The small molecule below binds the protein below.
Small molecule (SMILES): Cc1cc(N)nc(C[C@@H]2CNC[C@@H]2NCCNCCc2cccc(F)c2)c1

Sequence of chain 1.B:
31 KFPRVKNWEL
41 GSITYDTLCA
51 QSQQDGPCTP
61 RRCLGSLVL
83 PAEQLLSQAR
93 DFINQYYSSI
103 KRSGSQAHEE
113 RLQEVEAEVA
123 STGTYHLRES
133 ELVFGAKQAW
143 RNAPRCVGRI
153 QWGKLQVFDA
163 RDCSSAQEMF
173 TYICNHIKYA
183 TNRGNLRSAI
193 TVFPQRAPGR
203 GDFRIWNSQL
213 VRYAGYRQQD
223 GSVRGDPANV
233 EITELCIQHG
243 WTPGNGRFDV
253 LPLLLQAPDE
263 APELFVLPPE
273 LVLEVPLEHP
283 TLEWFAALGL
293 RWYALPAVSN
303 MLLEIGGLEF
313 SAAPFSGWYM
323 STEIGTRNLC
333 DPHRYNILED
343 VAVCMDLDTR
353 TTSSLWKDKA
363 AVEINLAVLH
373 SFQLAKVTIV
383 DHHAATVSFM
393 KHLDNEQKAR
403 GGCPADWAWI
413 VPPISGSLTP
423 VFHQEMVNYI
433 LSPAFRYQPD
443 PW

Binding-site contacts:
Ligand atom N61 contacts residue TYR439 of chain 1.B at 3.8 Å.
Ligand atom N1' contacts residue H4B1 of chain 1.K at 2.9 Å (h-bond).
Ligand atom C13 contacts residue HEM1 of chain 1.J at 3.7 Å.
Ligand atom C16 contacts residue GLU325 of chain 1.B at 3.1 Å.
Ligand atom C3 contacts residue GLU325 of chain 1.B at 3.7 Å.
Ligand atom C14 contacts residue PRO298 of chain 1.B at 3.6 Å (hydrophobic).
Ligand atom N1 contacts residue HEM1 of chain 1.J at 3.5 Å (h-bond).
Ligand atom C5' contacts residue TRP411 of chain 1.B at 3.4 Å (hydrophobic).
Ligand atom C4 contacts residue HEM1 of chain 1.J at 3.6 Å.
Ligand atom C14 contacts residue TRP320 of chain 1.B at 3.5 Å (hydrophobic).
Ligand atom F13 contacts residue GLY319 of chain 1.B at 3.2 Å.
Ligand atom C15 contacts residue TRP320 of chain 1.B at 3.2 Å (hydrophobic).
Ligand atom C1 contacts residue GLN211 of chain 1.B at 3.4 Å.
Ligand atom C15 contacts residue PRO298 of chain 1.B at 3.7 Å (hydrophobic).
Ligand atom F13 contacts residue PHE317 of chain 1.B at 3.8 Å.
Ligand atom F13 contacts residue HEM1 of chain 1.J at 3.3 Å.
Ligand atom C2 contacts residue HEM1 of chain 1.J at 3.2 Å.
Ligand atom F13 contacts residue SER318 of chain 1.B at 3.7 Å.
Ligand atom N2 contacts residue HEM1 of chain 1.J at 3.5 Å (h-bond).
Ligand atom N61 contacts residue HEM1 of chain 1.J at 2.9 Å (h-bond).
Ligand atom C81 contacts residue TRP38 of chain 1.A at 3.5 Å (hydrophobic).
Ligand atom C81 contacts residue LEU69 of chain 1.B at 3.6 Å (hydrophobic).
Ligand atom C15 contacts residue HEM1 of chain 1.J at 3.5 Å.
Ligand atom C51 contacts residue LEU69 of chain 1.B at 3.7 Å (hydrophobic).
Ligand atom C21 contacts residue HEM1 of chain 1.J at 3.6 Å.
Ligand atom N1' contacts residue HEM1 of chain 1.J at 2.8 Å (h-bond).
Ligand atom C5' contacts residue H4B1 of chain 1.K at 3.6 Å.
Ligand atom C71 contacts residue HEM1 of chain 1.J at 3.6 Å.
Ligand atom N1' contacts residue GOL1 of chain 1.M at 3.8 Å.
Ligand atom C4 contacts residue GLU325 of chain 1.B at 3.5 Å.
Ligand atom N11 contacts residue HEM1 of chain 1.J at 2.8 Å (h-bond).
Ligand atom F13 contacts residue PRO298 of chain 1.B at 3.8 Å.
Ligand atom C51 contacts residue VAL68 of chain 1.B at 3.6 Å (hydrophobic).
Ligand atom C14 contacts residue HEM1 of chain 1.J at 3.3 Å.
Ligand atom C2' contacts residue HEM1 of chain 1.J at 3.4 Å.
Ligand atom C5' contacts residue HEM1 of chain 1.J at 3.4 Å.
Ligand atom C61 contacts residue TYR439 of chain 1.B at 3.6 Å (hydrophobic).
Ligand atom C51 contacts residue TYR439 of chain 1.B at 3.5 Å (hydrophobic).
Ligand atom C41 contacts residue TYR439 of chain 1.B at 3.6 Å (hydrophobic).
Ligand atom C61 contacts residue HEM1 of chain 1.J at 3.6 Å.

Sequence of chain 1.A:
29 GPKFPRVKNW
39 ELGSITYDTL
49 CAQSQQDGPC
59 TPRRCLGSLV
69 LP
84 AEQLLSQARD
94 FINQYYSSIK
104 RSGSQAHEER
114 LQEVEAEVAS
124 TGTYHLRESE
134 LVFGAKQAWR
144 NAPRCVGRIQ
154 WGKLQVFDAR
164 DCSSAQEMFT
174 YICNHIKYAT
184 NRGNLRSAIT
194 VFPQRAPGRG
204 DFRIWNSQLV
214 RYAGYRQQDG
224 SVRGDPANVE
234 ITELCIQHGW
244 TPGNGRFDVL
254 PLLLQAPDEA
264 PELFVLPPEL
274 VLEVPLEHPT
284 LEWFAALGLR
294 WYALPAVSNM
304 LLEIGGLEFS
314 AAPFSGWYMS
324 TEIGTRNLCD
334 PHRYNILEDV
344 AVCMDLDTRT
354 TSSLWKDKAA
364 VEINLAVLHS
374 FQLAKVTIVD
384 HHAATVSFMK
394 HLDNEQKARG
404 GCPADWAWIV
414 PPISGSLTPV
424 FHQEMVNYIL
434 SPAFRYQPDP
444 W